Sequence of chain 1.A:
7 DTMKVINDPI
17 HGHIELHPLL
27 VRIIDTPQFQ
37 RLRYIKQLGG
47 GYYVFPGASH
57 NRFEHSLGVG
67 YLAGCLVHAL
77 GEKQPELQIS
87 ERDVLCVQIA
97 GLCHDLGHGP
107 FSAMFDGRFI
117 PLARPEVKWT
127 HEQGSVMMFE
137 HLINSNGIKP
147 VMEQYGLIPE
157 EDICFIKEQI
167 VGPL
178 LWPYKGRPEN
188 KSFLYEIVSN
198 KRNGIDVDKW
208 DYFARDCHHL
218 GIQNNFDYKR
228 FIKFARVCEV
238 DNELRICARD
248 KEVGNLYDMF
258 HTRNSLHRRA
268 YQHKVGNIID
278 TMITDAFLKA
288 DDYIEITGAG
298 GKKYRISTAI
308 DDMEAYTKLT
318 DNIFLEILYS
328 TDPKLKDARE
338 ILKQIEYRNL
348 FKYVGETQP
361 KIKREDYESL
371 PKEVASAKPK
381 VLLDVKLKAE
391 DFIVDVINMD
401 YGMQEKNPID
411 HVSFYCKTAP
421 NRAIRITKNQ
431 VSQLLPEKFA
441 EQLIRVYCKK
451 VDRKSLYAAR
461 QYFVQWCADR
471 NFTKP

Sequence of chain 1.B:
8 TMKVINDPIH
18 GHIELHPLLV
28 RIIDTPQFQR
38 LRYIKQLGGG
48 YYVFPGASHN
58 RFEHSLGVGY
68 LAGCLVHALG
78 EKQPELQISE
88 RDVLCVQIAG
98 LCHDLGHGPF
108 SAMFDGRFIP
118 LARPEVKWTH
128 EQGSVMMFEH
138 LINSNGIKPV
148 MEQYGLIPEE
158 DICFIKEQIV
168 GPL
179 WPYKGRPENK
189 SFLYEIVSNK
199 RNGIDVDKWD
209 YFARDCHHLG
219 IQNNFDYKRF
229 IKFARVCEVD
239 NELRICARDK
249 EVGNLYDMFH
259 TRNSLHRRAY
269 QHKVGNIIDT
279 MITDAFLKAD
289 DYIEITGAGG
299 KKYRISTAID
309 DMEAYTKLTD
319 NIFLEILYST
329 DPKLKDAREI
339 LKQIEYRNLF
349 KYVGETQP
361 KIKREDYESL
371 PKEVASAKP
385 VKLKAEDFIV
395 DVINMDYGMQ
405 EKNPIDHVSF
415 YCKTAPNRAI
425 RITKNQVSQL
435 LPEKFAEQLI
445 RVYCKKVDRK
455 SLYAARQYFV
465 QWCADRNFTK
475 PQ

Binding-site contacts:
Ligand atom O3' contacts residue ASN13 of chain 1.B at 2.9 Å (h-bond).
Ligand atom O3G contacts residue MG1 of chain 1.M at 2.1 Å.
Ligand atom O3' contacts residue ILE12 of chain 1.B at 3.6 Å.
Ligand atom C4' contacts residue VAL11 of chain 1.B at 3.1 Å (hydrophobic).
Ligand atom N2 contacts residue HIS19 of chain 1.B at 3.6 Å.
Ligand atom O6 contacts residue ASN252 of chain 1.D at 3.2 Å (h-bond).
Ligand atom O2A contacts residue HIS270 of chain 1.A at 2.8 Å (h-bond).
Ligand atom C6 contacts residue ARG227 of chain 1.D at 3.5 Å.
Ligand atom PB contacts residue T8T1 of chain 1.N at 3.4 Å.
Ligand atom O2B contacts residue T8T1 of chain 1.N at 3.6 Å.
Ligand atom O1B contacts residue T8T1 of chain 1.N at 2.3 Å (h-bond).
Ligand atom O2G contacts residue ARG246 of chain 1.D at 3.5 Å (salt-bridge).
Ligand atom O3B contacts residue LYS248 of chain 1.D at 3.2 Å (salt-bridge).
Ligand atom PB contacts residue MG1 of chain 1.M at 3.3 Å.
Ligand atom N7 contacts residue ARG227 of chain 1.D at 3.4 Å (salt-bridge).
Ligand atom PG contacts residue MG1 of chain 1.M at 3.2 Å.
Ligand atom C2' contacts residue VAL50 of chain 1.A at 3.5 Å (hydrophobic).
Ligand atom N2 contacts residue ASN13 of chain 1.B at 3.2 Å (h-bond).
Ligand atom O3' contacts residue VAL50 of chain 1.A at 2.8 Å (h-bond).
Ligand atom O2B contacts residue HIS270 of chain 1.A at 3.1 Å.
Ligand atom O2B contacts residue LYS248 of chain 1.D at 3.4 Å (salt-bridge).
Ligand atom C5' contacts residue VAL11 of chain 1.B at 3.0 Å (hydrophobic).
Ligand atom C4 contacts residue ARG227 of chain 1.D at 3.2 Å.
Ligand atom O1B contacts residue MG1 of chain 1.M at 2.3 Å.
Ligand atom O4' contacts residue ARG227 of chain 1.D at 3.5 Å (salt-bridge).
Ligand atom O2A contacts residue LYS248 of chain 1.D at 3.2 Å.
Ligand atom C1' contacts residue PHE51 of chain 1.A at 3.5 Å (hydrophobic).
Ligand atom C2' contacts residue PHE51 of chain 1.A at 3.6 Å (hydrophobic).
Ligand atom S1A contacts residue ARG227 of chain 1.D at 3.4 Å (salt-bridge).
Ligand atom O2G contacts residue MG1 of chain 1.M at 3.5 Å.
Ligand atom C3' contacts residue VAL50 of chain 1.A at 3.3 Å (hydrophobic).
Ligand atom N9 contacts residue PHE51 of chain 1.A at 3.4 Å.
Ligand atom C5 contacts residue ARG227 of chain 1.D at 3.4 Å.
Ligand atom O3G contacts residue T8T1 of chain 1.N at 2.8 Å (h-bond).
Ligand atom N3 contacts residue ARG227 of chain 1.D at 3.4 Å (salt-bridge).
Ligand atom O1G contacts residue ARG246 of chain 1.D at 2.8 Å (salt-bridge).
Ligand atom S1A contacts residue PHE231 of chain 1.D at 3.6 Å.
Ligand atom O6 contacts residue ARG266 of chain 1.A at 3.3 Å.
Ligand atom O3A contacts residue T8T1 of chain 1.N at 3.6 Å (h-bond).
Ligand atom O2G contacts residue LYS417 of chain 1.D at 3.5 Å.

Sequence of chain 1.D:
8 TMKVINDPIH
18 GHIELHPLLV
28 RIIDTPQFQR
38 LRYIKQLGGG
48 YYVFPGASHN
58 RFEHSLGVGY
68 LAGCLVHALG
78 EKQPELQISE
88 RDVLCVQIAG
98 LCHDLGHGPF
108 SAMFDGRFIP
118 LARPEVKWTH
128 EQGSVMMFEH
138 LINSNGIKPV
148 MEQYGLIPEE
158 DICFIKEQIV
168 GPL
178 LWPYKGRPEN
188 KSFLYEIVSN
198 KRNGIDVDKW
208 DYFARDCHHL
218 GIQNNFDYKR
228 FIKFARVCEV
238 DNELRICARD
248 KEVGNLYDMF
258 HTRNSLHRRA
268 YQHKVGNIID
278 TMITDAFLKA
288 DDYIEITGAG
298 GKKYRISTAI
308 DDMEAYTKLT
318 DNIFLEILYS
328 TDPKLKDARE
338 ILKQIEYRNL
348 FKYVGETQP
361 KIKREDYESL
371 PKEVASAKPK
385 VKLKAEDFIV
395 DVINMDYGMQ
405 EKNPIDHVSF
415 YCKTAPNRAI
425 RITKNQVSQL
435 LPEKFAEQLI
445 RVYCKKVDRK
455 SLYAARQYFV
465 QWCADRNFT

A protein and the small-molecule ligand that binds it are described below.
Small molecule (SMILES): Nc1nc(=O)c2ncn([C@H]3C[C@H](O)[C@@H](CO[P](=O)(S)OP(=O)(O)OP(=O)(O)O)O3)c2[nH]1